Binding-site contacts:
Ligand atom N2 contacts residue ASN1153 of chain 1.D at 2.9 Å (h-bond).
Ligand atom C1 contacts residue ASN1153 of chain 1.D at 1.5 Å.
Ligand atom O7 contacts residue ASN1153 of chain 1.D at 3.2 Å (h-bond).
Ligand atom C8 contacts residue ASN1153 of chain 1.D at 4.4 Å.
Ligand atom C4 contacts residue ASN1153 of chain 1.D at 4.3 Å.
Ligand atom C3 contacts residue ASN1153 of chain 1.D at 3.8 Å.
Ligand atom O6 contacts residue ASN1153 of chain 1.D at 4.5 Å.
Ligand atom C7 contacts residue ASN1153 of chain 1.D at 3.2 Å.
Ligand atom C5 contacts residue ASN1153 of chain 1.D at 3.8 Å.
Ligand atom C2 contacts residue ASN1153 of chain 1.D at 2.5 Å.
Ligand atom C8 contacts residue ILE1151 of chain 1.D at 4.2 Å (hydrophobic).
Ligand atom O5 contacts residue ASN1153 of chain 1.D at 2.4 Å (h-bond).

Sequence of chain 1.D:
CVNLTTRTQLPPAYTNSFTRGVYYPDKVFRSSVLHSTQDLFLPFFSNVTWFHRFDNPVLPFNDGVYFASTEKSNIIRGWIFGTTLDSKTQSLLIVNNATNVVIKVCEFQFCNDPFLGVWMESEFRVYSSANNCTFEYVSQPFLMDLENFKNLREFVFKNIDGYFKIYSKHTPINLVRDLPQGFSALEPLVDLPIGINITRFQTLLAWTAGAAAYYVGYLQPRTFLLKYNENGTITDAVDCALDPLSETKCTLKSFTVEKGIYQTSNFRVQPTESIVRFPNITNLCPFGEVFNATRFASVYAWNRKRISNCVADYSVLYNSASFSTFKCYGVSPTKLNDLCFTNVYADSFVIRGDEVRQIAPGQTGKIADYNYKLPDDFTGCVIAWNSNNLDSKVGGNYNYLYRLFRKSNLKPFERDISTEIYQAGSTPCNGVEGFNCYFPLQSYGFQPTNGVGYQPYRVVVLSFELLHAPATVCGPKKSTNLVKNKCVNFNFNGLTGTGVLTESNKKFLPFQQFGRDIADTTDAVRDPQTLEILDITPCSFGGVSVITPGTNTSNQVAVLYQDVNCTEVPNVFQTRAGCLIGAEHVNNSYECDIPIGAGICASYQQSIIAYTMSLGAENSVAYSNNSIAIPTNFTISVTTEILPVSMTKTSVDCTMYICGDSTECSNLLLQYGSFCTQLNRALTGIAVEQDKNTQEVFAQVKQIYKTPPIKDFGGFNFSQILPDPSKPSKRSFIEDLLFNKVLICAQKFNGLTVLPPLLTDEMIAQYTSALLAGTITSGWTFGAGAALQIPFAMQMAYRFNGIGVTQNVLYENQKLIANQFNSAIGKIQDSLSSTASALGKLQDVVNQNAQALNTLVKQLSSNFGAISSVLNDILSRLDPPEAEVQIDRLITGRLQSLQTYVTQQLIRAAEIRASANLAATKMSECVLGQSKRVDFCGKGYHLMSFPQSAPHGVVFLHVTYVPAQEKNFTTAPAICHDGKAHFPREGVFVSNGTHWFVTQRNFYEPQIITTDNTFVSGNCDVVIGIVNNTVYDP

A small-molecule ligand and the protein it binds are described below.
Small molecule (SMILES): CC(=O)N[C@H]1[C@H](O[C@H]2[C@H](O)[C@@H](NC(C)=O)CO[C@@H]2CO)O[C@H](CO)[C@@H](O)[C@@H]1O